Sequence of chain 1.A:
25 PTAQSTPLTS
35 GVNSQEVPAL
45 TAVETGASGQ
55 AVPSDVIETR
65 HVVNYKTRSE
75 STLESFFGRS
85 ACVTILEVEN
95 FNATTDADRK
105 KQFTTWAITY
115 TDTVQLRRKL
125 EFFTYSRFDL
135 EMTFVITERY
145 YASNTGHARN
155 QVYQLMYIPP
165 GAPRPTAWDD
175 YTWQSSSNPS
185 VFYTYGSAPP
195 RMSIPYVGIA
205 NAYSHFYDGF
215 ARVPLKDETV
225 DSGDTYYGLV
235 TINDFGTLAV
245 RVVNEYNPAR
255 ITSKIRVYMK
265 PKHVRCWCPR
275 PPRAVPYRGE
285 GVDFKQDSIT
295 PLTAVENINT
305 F

The small molecule below binds the protein below.
Small molecule (SMILES): CC(=O)N[C@H]1[C@H]([C@H](O)[C@H](O)CO)O[C@@](O)(C(=O)O)C[C@@H]1O

Binding-site contacts:
Ligand atom C11 contacts residue TYR250 of chain 5.A at 3.7 Å (hydrophobic).
Ligand atom C6 contacts residue TYR145 of chain 1.A at 3.4 Å (hydrophobic).
Ligand atom O1B contacts residue PRO252 of chain 5.A at 3.3 Å.
Ligand atom O4 contacts residue TYR250 of chain 5.A at 3.4 Å.
Ligand atom O1A contacts residue SER147 of chain 1.A at 3.1 Å (h-bond).
Ligand atom N5 contacts residue TYR145 of chain 1.A at 2.6 Å (h-bond).
Ligand atom C1 contacts residue SER147 of chain 1.A at 3.6 Å.
Ligand atom C10 contacts residue TYR145 of chain 1.A at 3.6 Å (hydrophobic).
Ligand atom O1B contacts residue ALA146 of chain 1.A at 4.3 Å.
Ligand atom C7 contacts residue TYR145 of chain 1.A at 3.9 Å (hydrophobic).
Ligand atom C3 contacts residue PRO252 of chain 5.A at 3.8 Å (hydrophobic).
Ligand atom O10 contacts residue TYR250 of chain 5.A at 2.8 Å (h-bond).
Ligand atom O1A contacts residue ALA146 of chain 1.A at 3.2 Å.
Ligand atom C11 contacts residue ARG143 of chain 1.A at 4.0 Å.
Ligand atom C6 contacts residue ALA146 of chain 1.A at 4.2 Å (hydrophobic).
Ligand atom C11 contacts residue TYR145 of chain 1.A at 3.7 Å (hydrophobic).
Ligand atom N5 contacts residue TYR250 of chain 5.A at 4.4 Å.
Ligand atom O4 contacts residue PRO252 of chain 5.A at 3.6 Å.
Ligand atom C1 contacts residue PRO252 of chain 5.A at 4.0 Å (hydrophobic).
Ligand atom O8 contacts residue ALA146 of chain 1.A at 3.3 Å.
Ligand atom O1A contacts residue ASN148 of chain 1.A at 4.3 Å.
Ligand atom O1B contacts residue SER147 of chain 1.A at 2.7 Å (h-bond).
Ligand atom C4 contacts residue TYR145 of chain 1.A at 3.6 Å (hydrophobic).
Ligand atom C8 contacts residue ALA146 of chain 1.A at 4.5 Å (hydrophobic).
Ligand atom C1 contacts residue ALA146 of chain 1.A at 4.0 Å (hydrophobic).
Ligand atom C4 contacts residue PRO252 of chain 5.A at 3.7 Å (hydrophobic).
Ligand atom C9 contacts residue TYR145 of chain 1.A at 4.4 Å (hydrophobic).
Ligand atom O4 contacts residue ASN251 of chain 5.A at 4.1 Å.
Ligand atom C5 contacts residue TYR145 of chain 1.A at 3.3 Å (hydrophobic).
Ligand atom C10 contacts residue TYR250 of chain 5.A at 3.5 Å (hydrophobic).
Ligand atom O4 contacts residue TYR145 of chain 1.A at 4.2 Å.

Sequence of chain 5.A:
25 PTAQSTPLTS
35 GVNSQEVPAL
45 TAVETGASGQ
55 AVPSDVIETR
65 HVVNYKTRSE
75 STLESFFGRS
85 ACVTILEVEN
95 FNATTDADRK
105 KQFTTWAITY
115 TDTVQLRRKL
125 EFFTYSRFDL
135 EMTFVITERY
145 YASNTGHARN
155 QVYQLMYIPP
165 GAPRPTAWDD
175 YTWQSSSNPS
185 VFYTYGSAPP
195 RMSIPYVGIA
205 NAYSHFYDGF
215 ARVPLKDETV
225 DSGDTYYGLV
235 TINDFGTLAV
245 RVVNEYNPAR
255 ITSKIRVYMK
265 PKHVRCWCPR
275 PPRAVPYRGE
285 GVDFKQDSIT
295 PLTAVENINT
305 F